Sequence of chain 1.C:
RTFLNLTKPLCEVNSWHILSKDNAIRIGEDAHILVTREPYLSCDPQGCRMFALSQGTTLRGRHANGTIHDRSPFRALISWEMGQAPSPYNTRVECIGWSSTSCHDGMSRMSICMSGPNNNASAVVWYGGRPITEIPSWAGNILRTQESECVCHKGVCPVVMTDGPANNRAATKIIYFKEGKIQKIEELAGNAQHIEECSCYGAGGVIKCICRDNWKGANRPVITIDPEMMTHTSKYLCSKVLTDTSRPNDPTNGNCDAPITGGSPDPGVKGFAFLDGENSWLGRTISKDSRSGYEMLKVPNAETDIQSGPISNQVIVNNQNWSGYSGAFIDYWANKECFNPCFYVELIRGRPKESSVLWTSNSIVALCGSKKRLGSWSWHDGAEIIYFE

Binding-site contacts:
Ligand atom C11 contacts residue ASN321 of chain 1.C at 3.9 Å.
Ligand atom O9 contacts residue LYS353 of chain 1.C at 3.9 Å.
Ligand atom O4 contacts residue ASN319 of chain 1.C at 2.6 Å (h-bond).
Ligand atom C11 contacts residue GLN320 of chain 1.C at 3.8 Å.
Ligand atom C4 contacts residue SER292 of chain 1.C at 4.1 Å.
Ligand atom C5 contacts residue SER292 of chain 1.C at 4.2 Å.
Ligand atom C8 contacts residue TRP322 of chain 1.C at 4.3 Å (hydrophobic).
Ligand atom O9 contacts residue SER290 of chain 1.C at 4.2 Å.
Ligand atom O7 contacts residue TRP322 of chain 1.C at 4.0 Å.
Ligand atom C4 contacts residue ASN319 of chain 1.C at 3.3 Å.
Ligand atom C9 contacts residue LYS353 of chain 1.C at 4.2 Å.
Ligand atom C10 contacts residue GLN320 of chain 1.C at 4.4 Å.
Ligand atom C10 contacts residue TRP322 of chain 1.C at 3.5 Å (hydrophobic).
Ligand atom C1 contacts residue ASN319 of chain 1.C at 4.1 Å.
Ligand atom C10 contacts residue SER292 of chain 1.C at 4.1 Å.
Ligand atom N5 contacts residue SER292 of chain 1.C at 3.5 Å (h-bond).
Ligand atom O4 contacts residue GLN320 of chain 1.C at 4.3 Å.
Ligand atom O1A contacts residue SER287 of chain 1.C at 2.5 Å (h-bond).
Ligand atom O8 contacts residue SER290 of chain 1.C at 3.0 Å (h-bond).
Ligand atom O1B contacts residue ASN319 of chain 1.C at 3.0 Å (h-bond).
Ligand atom C11 contacts residue SER292 of chain 1.C at 3.6 Å.
Ligand atom C9 contacts residue TRP322 of chain 1.C at 4.1 Å (hydrophobic).
Ligand atom O1B contacts residue SER292 of chain 1.C at 3.7 Å.
Ligand atom C1 contacts residue SER287 of chain 1.C at 3.1 Å.
Ligand atom C8 contacts residue SER290 of chain 1.C at 4.3 Å.
Ligand atom C7 contacts residue TRP322 of chain 1.C at 3.6 Å (hydrophobic).
Ligand atom N5 contacts residue TRP322 of chain 1.C at 3.9 Å.
Ligand atom N5 contacts residue ASN319 of chain 1.C at 3.5 Å (h-bond).
Ligand atom C1 contacts residue SER292 of chain 1.C at 4.0 Å.
Ligand atom C10 contacts residue ASN319 of chain 1.C at 3.9 Å.
Ligand atom C5 contacts residue ASN319 of chain 1.C at 4.0 Å.
Ligand atom O1A contacts residue SER292 of chain 1.C at 4.0 Å.
Ligand atom C6 contacts residue SER292 of chain 1.C at 4.1 Å.
Ligand atom C11 contacts residue TRP322 of chain 1.C at 3.3 Å (hydrophobic).
Ligand atom C3 contacts residue ASN319 of chain 1.C at 3.9 Å.
Ligand atom O8 contacts residue LYS353 of chain 1.C at 4.3 Å.
Ligand atom O10 contacts residue TRP322 of chain 1.C at 3.9 Å.
Ligand atom O1B contacts residue SER287 of chain 1.C at 3.0 Å (h-bond).
Ligand atom C11 contacts residue ASN319 of chain 1.C at 4.1 Å.
Ligand atom O1A contacts residue SER290 of chain 1.C at 4.0 Å.

A protein and the small-molecule ligand that binds it are described below.
Small molecule (SMILES): CC(=O)N[C@H]1[C@H]([C@H](O)[C@H](O)CO)O[C@@](O)(C(=O)O)C[C@@H]1O